This protein binds this small molecule.
Small molecule (SMILES): CC(=O)N[C@H]1[C@H](O[C@H]2[C@H](O)[C@@H](NC(C)=O)CO[C@@H]2CO)O[C@H](CO)[C@@H](O[C@@H]2O[C@H](CO)[C@@H](O)[C@H](O)[C@@H]2O)[C@@H]1O

Sequence of chain 1.C:
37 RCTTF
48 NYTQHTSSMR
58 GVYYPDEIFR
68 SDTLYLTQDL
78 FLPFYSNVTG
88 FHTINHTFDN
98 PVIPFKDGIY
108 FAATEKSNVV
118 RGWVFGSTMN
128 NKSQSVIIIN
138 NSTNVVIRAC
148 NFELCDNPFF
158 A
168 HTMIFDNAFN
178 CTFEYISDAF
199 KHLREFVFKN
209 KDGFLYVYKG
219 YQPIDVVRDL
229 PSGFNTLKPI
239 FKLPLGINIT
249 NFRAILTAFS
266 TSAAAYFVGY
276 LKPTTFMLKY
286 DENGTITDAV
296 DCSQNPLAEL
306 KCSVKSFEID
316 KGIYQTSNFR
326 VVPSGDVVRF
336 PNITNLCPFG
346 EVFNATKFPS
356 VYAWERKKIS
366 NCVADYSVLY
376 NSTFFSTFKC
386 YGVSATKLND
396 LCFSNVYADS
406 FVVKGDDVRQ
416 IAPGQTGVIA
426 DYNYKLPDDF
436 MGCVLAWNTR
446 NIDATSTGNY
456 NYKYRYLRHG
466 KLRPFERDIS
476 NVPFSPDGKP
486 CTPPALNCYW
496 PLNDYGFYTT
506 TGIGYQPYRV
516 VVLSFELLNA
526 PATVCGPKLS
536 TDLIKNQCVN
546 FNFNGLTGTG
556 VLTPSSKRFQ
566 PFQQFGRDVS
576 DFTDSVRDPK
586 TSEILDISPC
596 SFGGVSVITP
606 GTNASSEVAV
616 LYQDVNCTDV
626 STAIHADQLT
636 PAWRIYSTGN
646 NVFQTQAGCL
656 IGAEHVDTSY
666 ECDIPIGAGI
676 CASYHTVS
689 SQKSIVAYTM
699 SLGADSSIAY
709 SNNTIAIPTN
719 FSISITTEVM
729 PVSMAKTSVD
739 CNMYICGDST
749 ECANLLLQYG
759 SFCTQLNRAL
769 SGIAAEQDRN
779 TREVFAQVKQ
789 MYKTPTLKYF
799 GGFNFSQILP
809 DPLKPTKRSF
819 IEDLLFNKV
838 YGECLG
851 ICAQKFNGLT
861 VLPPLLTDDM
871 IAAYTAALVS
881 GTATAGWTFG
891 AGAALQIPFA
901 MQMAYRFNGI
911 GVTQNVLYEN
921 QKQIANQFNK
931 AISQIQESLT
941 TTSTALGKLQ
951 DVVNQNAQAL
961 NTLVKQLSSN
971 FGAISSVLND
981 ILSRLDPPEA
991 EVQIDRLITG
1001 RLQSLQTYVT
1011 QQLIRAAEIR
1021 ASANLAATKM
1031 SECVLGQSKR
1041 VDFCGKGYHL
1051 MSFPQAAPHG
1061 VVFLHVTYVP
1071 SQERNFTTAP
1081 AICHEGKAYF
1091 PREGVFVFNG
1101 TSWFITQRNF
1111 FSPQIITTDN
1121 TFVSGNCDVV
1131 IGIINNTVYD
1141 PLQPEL

Binding-site contacts:
Ligand atom C3 contacts residue ASN710 of chain 1.C at 3.6 Å.
Ligand atom C8 contacts residue ASN711 of chain 1.C at 4.0 Å.
Ligand atom C5 contacts residue ASN710 of chain 1.C at 3.7 Å.
Ligand atom C4 contacts residue ASN710 of chain 1.C at 4.2 Å.
Ligand atom C2 contacts residue ASN710 of chain 1.C at 2.4 Å.
Ligand atom O5 contacts residue ASN710 of chain 1.C at 2.5 Å (h-bond).
Ligand atom N2 contacts residue ASN710 of chain 1.C at 2.8 Å (h-bond).
Ligand atom O7 contacts residue ASN710 of chain 1.C at 3.5 Å (h-bond).
Ligand atom C1 contacts residue ASN710 of chain 1.C at 1.4 Å.
Ligand atom C8 contacts residue ASN710 of chain 1.C at 4.0 Å.
Ligand atom C7 contacts residue ASN710 of chain 1.C at 3.3 Å.